A protein and the small-molecule ligand that binds it are described below.
Small molecule (SMILES): CC(=O)N[C@H]1[C@H](O[C@H]2[C@H](O)[C@@H](NC(C)=O)CO[C@@H]2CO)O[C@H](CO)[C@@H](O[C@@H]2O[C@H](CO)[C@@H](O)[C@H](O)[C@@H]2O)[C@@H]1O

Sequence of chain 3.B:
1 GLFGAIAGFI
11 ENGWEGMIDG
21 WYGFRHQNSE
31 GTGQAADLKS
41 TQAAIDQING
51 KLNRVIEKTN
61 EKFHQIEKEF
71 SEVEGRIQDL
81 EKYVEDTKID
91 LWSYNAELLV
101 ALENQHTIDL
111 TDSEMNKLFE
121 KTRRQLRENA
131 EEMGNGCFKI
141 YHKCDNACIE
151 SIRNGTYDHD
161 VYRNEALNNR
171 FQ

Sequence of chain 3.A:
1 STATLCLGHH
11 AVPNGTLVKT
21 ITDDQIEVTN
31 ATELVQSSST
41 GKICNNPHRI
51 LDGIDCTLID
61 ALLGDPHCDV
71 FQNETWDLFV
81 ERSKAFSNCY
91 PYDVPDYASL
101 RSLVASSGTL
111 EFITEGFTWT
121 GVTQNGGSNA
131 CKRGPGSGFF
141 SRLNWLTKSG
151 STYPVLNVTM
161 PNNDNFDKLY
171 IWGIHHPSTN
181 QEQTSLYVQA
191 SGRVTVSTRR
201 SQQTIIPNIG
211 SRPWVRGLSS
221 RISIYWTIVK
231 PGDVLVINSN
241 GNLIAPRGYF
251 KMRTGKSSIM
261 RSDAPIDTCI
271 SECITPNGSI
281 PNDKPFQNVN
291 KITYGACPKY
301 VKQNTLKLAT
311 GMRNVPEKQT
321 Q

Binding-site contacts:
Ligand atom C8 contacts residue VAL289 of chain 3.A at 4.2 Å (hydrophobic).
Ligand atom C3 contacts residue VAL289 of chain 3.A at 4.1 Å (hydrophobic).
Ligand atom N2 contacts residue VAL289 of chain 3.A at 3.6 Å.
Ligand atom C1 contacts residue VAL289 of chain 3.A at 3.5 Å (hydrophobic).
Ligand atom O6 contacts residue ASN290 of chain 3.A at 3.6 Å.
Ligand atom C1 contacts residue ASN277 of chain 3.A at 1.4 Å.
Ligand atom O6 contacts residue GLU69 of chain 3.B at 3.9 Å.
Ligand atom C2 contacts residue VAL289 of chain 3.A at 3.9 Å (hydrophobic).
Ligand atom O7 contacts residue ASN277 of chain 3.A at 3.1 Å (h-bond).
Ligand atom C7 contacts residue ASN277 of chain 3.A at 3.1 Å.
Ligand atom C1 contacts residue ASN290 of chain 3.A at 4.1 Å.
Ligand atom C5 contacts residue ASN290 of chain 3.A at 3.9 Å.
Ligand atom C8 contacts residue ASN277 of chain 3.A at 4.3 Å.
Ligand atom C6 contacts residue ASN290 of chain 3.A at 4.2 Å.
Ligand atom O5 contacts residue VAL289 of chain 3.A at 4.5 Å.
Ligand atom C4 contacts residue ASN277 of chain 3.A at 4.2 Å.
Ligand atom C6 contacts residue GLU69 of chain 3.B at 4.5 Å.
Ligand atom C5 contacts residue ASN277 of chain 3.A at 3.7 Å.
Ligand atom C8 contacts residue GLU69 of chain 3.B at 3.7 Å.
Ligand atom C3 contacts residue ASN277 of chain 3.A at 3.7 Å.
Ligand atom C7 contacts residue VAL289 of chain 3.A at 4.4 Å (hydrophobic).
Ligand atom C2 contacts residue ASN277 of chain 3.A at 2.3 Å.
Ligand atom O5 contacts residue ASN290 of chain 3.A at 3.8 Å.
Ligand atom N2 contacts residue ASN277 of chain 3.A at 2.8 Å (h-bond).
Ligand atom O5 contacts residue ASN277 of chain 3.A at 2.4 Å (h-bond).
Ligand atom C8 contacts residue SER37 of chain 3.A at 3.5 Å.